Binding-site contacts:
Ligand atom O4 contacts residue PHE130 of chain 1.D at 3.8 Å.
Ligand atom C23 contacts residue LEU24 of chain 1.D at 4.1 Å (hydrophobic).
Ligand atom C2 contacts residue HIS25 of chain 1.D at 3.4 Å.
Ligand atom C3 contacts residue HIS25 of chain 1.D at 4.2 Å.
Ligand atom O5 contacts residue HIS25 of chain 1.D at 4.0 Å.
Ligand atom C2 contacts residue CYS26 of chain 1.D at 4.3 Å (hydrophobic).
Ligand atom C5 contacts residue SER176 of chain 1.D at 3.7 Å.
Ligand atom C12 contacts residue HIS41 of chain 1.D at 3.7 Å.
Ligand atom C2 contacts residue HIS41 of chain 1.D at 4.2 Å.
Ligand atom O6 contacts residue HIS25 of chain 1.D at 3.6 Å.
Ligand atom C4 contacts residue SER176 of chain 1.D at 4.2 Å.
Ligand atom C14 contacts residue GLY174 of chain 1.D at 3.5 Å.
Ligand atom O1 contacts residue HIS25 of chain 1.D at 3.2 Å (h-bond).
Ligand atom C4 contacts residue CYS26 of chain 1.D at 4.2 Å (hydrophobic).
Ligand atom C15 contacts residue HIS25 of chain 1.D at 3.2 Å.
Ligand atom C3 contacts residue CYS42 of chain 1.D at 4.3 Å (hydrophobic).
Ligand atom C16 contacts residue HIS25 of chain 1.D at 4.0 Å.
Ligand atom C13 contacts residue HIS25 of chain 1.D at 3.4 Å.
Ligand atom C3 contacts residue HIS41 of chain 1.D at 3.0 Å.
Ligand atom O5 contacts residue GLY174 of chain 1.D at 3.5 Å.
Ligand atom C16 contacts residue LEU24 of chain 1.D at 4.3 Å (hydrophobic).
Ligand atom O5 contacts residue PHE130 of chain 1.D at 3.6 Å.
Ligand atom C12 contacts residue CYS26 of chain 1.D at 4.2 Å (hydrophobic).
Ligand atom O4 contacts residue ASN173 of chain 1.D at 3.4 Å.
Ligand atom C16 contacts residue PHE130 of chain 1.D at 4.2 Å (hydrophobic).
Ligand atom C14 contacts residue HIS25 of chain 1.D at 3.3 Å.
Ligand atom C1 contacts residue HIS25 of chain 1.D at 3.4 Å.
Ligand atom O4 contacts residue GLY174 of chain 1.D at 3.7 Å.
Ligand atom C23 contacts residue HIS25 of chain 1.D at 3.1 Å.
Ligand atom C12 contacts residue HIS25 of chain 1.D at 4.3 Å.
Ligand atom C16 contacts residue GLY174 of chain 1.D at 3.6 Å.
Ligand atom C3 contacts residue CYS26 of chain 1.D at 4.2 Å (hydrophobic).
Ligand atom C5 contacts residue HIS41 of chain 1.D at 1.5 Å.
Ligand atom C12 contacts residue SER176 of chain 1.D at 3.7 Å.
Ligand atom C15 contacts residue GLY174 of chain 1.D at 3.9 Å.
Ligand atom C16 contacts residue ASN173 of chain 1.D at 4.0 Å.
Ligand atom C14 contacts residue ASN173 of chain 1.D at 4.3 Å.
Ligand atom C4 contacts residue HIS41 of chain 1.D at 2.5 Å.
Ligand atom O5 contacts residue LEU24 of chain 1.D at 3.4 Å (h-bond).
Ligand atom O6 contacts residue LEU24 of chain 1.D at 3.4 Å (h-bond).

Sequence of chain 1.D:
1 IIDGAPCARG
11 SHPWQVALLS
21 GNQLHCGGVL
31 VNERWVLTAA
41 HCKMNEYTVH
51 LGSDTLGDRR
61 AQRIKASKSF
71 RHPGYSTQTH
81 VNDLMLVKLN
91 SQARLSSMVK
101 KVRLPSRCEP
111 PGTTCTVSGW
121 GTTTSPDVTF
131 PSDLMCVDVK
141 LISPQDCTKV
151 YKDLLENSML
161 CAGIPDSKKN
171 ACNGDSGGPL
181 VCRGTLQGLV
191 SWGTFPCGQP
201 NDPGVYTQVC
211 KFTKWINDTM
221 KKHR

This protein binds this small molecule.
Small molecule (SMILES): Cc1ccc2oc(=O)c(C(=O)Oc3cccc(Cl)c3)cc2c1